Sequence of chain 1.B:
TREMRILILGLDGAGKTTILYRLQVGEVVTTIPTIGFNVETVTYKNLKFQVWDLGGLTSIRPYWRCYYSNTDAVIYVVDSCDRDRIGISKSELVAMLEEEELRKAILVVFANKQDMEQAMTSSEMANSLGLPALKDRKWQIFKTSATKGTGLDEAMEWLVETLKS

A small-molecule ligand and the protein it binds are described below.
Small molecule (SMILES): Nc1nc2c(ncn2[C@@H]2O[C@H](CO[P](=O)(O)O[P](=O)(O)NP(=O)(O)O)[C@@H](O)[C@H]2O)c(=O)[nH]1

Binding-site contacts:
Ligand atom N3B contacts residue MG1 of chain 1.G at 3.4 Å.
Ligand atom O1G contacts residue ASP13 of chain 1.B at 3.3 Å.
Ligand atom O1B contacts residue ALA15 of chain 1.B at 3.6 Å.
Ligand atom O3A contacts residue GLY16 of chain 1.B at 3.6 Å (h-bond).
Ligand atom O2G contacts residue THR35 of chain 1.B at 2.8 Å (h-bond).
Ligand atom N7 contacts residue ALA147 of chain 1.B at 3.4 Å.
Ligand atom C4 contacts residue THR148 of chain 1.B at 3.5 Å.
Ligand atom C5 contacts residue ASN113 of chain 1.B at 3.6 Å.
Ligand atom O1A contacts residue THR19 of chain 1.B at 2.9 Å (h-bond).
Ligand atom N1 contacts residue THR148 of chain 1.B at 2.9 Å (h-bond).
Ligand atom C6 contacts residue THR148 of chain 1.B at 3.2 Å.
Ligand atom O4' contacts residue LYS114 of chain 1.B at 3.6 Å (salt-bridge).
Ligand atom O1A contacts residue GLY16 of chain 1.B at 3.3 Å.
Ligand atom O1B contacts residue LYS17 of chain 1.B at 2.7 Å (salt-bridge).
Ligand atom PB contacts residue LYS17 of chain 1.B at 3.5 Å.
Ligand atom C5 contacts residue LYS114 of chain 1.B at 3.6 Å.
Ligand atom O1G contacts residue GLY57 of chain 1.B at 2.8 Å (h-bond).
Ligand atom N7 contacts residue ASN113 of chain 1.B at 3.1 Å (h-bond).
Ligand atom C2 contacts residue THR148 of chain 1.B at 3.3 Å.
Ligand atom O1A contacts residue LYS17 of chain 1.B at 3.4 Å (salt-bridge).
Ligand atom PB contacts residue MG1 of chain 1.G at 3.1 Å.
Ligand atom O6 contacts residue ASN113 of chain 1.B at 3.2 Å (h-bond).
Ligand atom O5' contacts residue THR19 of chain 1.B at 3.5 Å (h-bond).
Ligand atom PG contacts residue MG1 of chain 1.G at 3.0 Å.
Ligand atom O2G contacts residue THR18 of chain 1.B at 3.6 Å.
Ligand atom N2 contacts residue ASP116 of chain 1.B at 3.3 Å (salt-bridge).
Ligand atom N1 contacts residue ASP116 of chain 1.B at 2.9 Å (salt-bridge).
Ligand atom C5 contacts residue THR148 of chain 1.B at 3.6 Å.
Ligand atom N3B contacts residue GLY14 of chain 1.B at 3.2 Å (h-bond).
Ligand atom O2B contacts residue THR18 of chain 1.B at 2.7 Å (h-bond).
Ligand atom O1B contacts residue GLY16 of chain 1.B at 3.0 Å (h-bond).
Ligand atom O6 contacts residue SER146 of chain 1.B at 3.4 Å.
Ligand atom O2B contacts residue MG1 of chain 1.G at 1.9 Å.
Ligand atom C6 contacts residue LYS114 of chain 1.B at 3.4 Å.
Ligand atom O2A contacts residue THR32 of chain 1.B at 2.9 Å (h-bond).
Ligand atom O1G contacts residue LYS17 of chain 1.B at 2.8 Å (salt-bridge).
Ligand atom O1A contacts residue THR18 of chain 1.B at 3.2 Å (h-bond).
Ligand atom O6 contacts residue ALA147 of chain 1.B at 2.8 Å (h-bond).
Ligand atom O2G contacts residue MG1 of chain 1.G at 1.7 Å.
Ligand atom O6 contacts residue LYS114 of chain 1.B at 3.3 Å (salt-bridge).